The protein below binds the small molecule below.
Small molecule (SMILES): Nc1ncnc2[nH]cnc12

Binding-site contacts:
Ligand atom N9 contacts residue ALA94 of chain 2.A at 4.0 Å.
Ligand atom C2 contacts residue ILE194 of chain 2.A at 3.8 Å (hydrophobic).
Ligand atom C5 contacts residue PHE177 of chain 2.A at 3.8 Å (hydrophobic).
Ligand atom N6 contacts residue ASP222 of chain 2.A at 3.0 Å (salt-bridge).
Ligand atom N1 contacts residue ASP222 of chain 2.A at 4.0 Å.
Ligand atom N6 contacts residue VAL231 of chain 2.A at 3.9 Å.
Ligand atom N6 contacts residue ILE194 of chain 2.A at 3.9 Å.
Ligand atom N3 contacts residue ILE194 of chain 2.A at 3.7 Å.
Ligand atom N7 contacts residue GLY96 of chain 2.A at 3.3 Å (h-bond).
Ligand atom N6 contacts residue GLY96 of chain 2.A at 3.6 Å.
Ligand atom C8 contacts residue CYS95 of chain 2.A at 3.5 Å (hydrophobic).
Ligand atom C8 contacts residue THR219 of chain 2.A at 3.4 Å.
Ligand atom C6 contacts residue PHE177 of chain 2.A at 3.8 Å (hydrophobic).
Ligand atom C5 contacts residue GLY96 of chain 2.A at 3.5 Å.
Ligand atom C8 contacts residue VAL236 of chain 2.A at 4.0 Å (hydrophobic).
Ligand atom C6 contacts residue GLY96 of chain 2.A at 3.9 Å.
Ligand atom C8 contacts residue ALA94 of chain 2.A at 4.0 Å (hydrophobic).
Ligand atom C2 contacts residue MET196 of chain 2.A at 3.9 Å (hydrophobic).
Ligand atom N6 contacts residue ASP220 of chain 2.A at 3.0 Å (salt-bridge).
Ligand atom C6 contacts residue ASP220 of chain 2.A at 4.0 Å.
Ligand atom N1 contacts residue ILE194 of chain 2.A at 3.8 Å.
Ligand atom C6 contacts residue ASP222 of chain 2.A at 3.9 Å.
Ligand atom C4 contacts residue PHE177 of chain 2.A at 3.9 Å (hydrophobic).
Ligand atom N3 contacts residue MET196 of chain 2.A at 3.9 Å.
Ligand atom N7 contacts residue ASP220 of chain 2.A at 2.7 Å (salt-bridge).
Ligand atom C5 contacts residue ASP220 of chain 2.A at 3.9 Å.
Ligand atom C6 contacts residue ILE194 of chain 2.A at 3.9 Å (hydrophobic).
Ligand atom C2 contacts residue PHE177 of chain 2.A at 3.9 Å (hydrophobic).
Ligand atom C8 contacts residue ASP220 of chain 2.A at 3.5 Å.
Ligand atom C8 contacts residue GLY96 of chain 2.A at 3.8 Å.
Ligand atom C2 contacts residue ASN195 of chain 2.A at 4.0 Å.
Ligand atom C4 contacts residue ILE194 of chain 2.A at 3.7 Å (hydrophobic).
Ligand atom N3 contacts residue ASN195 of chain 2.A at 3.6 Å.
Ligand atom C5 contacts residue CYS95 of chain 2.A at 3.9 Å (hydrophobic).
Ligand atom N9 contacts residue CYS95 of chain 2.A at 3.8 Å.
Ligand atom C5 contacts residue ILE194 of chain 2.A at 3.9 Å (hydrophobic).
Ligand atom N7 contacts residue CYS95 of chain 2.A at 3.4 Å.
Ligand atom C2 contacts residue ILE172 of chain 2.A at 4.1 Å (hydrophobic).
Ligand atom N1 contacts residue PHE177 of chain 2.A at 3.6 Å.
Ligand atom N7 contacts residue THR219 of chain 2.A at 3.6 Å.

Sequence of chain 2.A:
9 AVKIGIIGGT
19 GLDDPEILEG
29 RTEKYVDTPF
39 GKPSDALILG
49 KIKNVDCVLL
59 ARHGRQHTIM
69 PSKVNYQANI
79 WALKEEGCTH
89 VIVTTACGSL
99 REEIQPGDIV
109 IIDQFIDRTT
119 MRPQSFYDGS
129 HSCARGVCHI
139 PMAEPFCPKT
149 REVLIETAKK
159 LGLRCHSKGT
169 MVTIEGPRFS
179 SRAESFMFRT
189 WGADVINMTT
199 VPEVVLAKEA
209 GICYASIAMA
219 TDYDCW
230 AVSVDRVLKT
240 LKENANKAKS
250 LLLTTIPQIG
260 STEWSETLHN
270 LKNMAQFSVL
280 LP